The protein below binds the small molecule below.
Small molecule (SMILES): CC(=O)N[C@@H]1[C@@H](O)[C@H](O)[C@@H](CO)O[C@H]1O

Sequence of chain 2.A:
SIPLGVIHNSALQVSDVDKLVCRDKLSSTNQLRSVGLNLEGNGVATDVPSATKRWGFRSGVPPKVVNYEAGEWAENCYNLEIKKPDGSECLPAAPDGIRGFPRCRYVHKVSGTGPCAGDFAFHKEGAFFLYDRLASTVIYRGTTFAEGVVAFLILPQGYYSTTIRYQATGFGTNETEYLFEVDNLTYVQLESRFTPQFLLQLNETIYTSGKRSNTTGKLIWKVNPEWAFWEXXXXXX

Binding-site contacts:
Ligand atom C4 contacts residue ASN241 of chain 2.A at 4.2 Å.
Ligand atom C4 contacts residue GLY237 of chain 2.A at 3.4 Å.
Ligand atom C1 contacts residue ARG239 of chain 2.A at 4.4 Å.
Ligand atom C2 contacts residue GLY237 of chain 2.A at 3.4 Å.
Ligand atom C1 contacts residue ASN241 of chain 2.A at 1.4 Å.
Ligand atom N2 contacts residue ASN241 of chain 2.A at 3.0 Å (h-bond).
Ligand atom C7 contacts residue ASN241 of chain 2.A at 4.2 Å.
Ligand atom O4 contacts residue GLY237 of chain 2.A at 4.3 Å.
Ligand atom O5 contacts residue ARG239 of chain 2.A at 3.7 Å.
Ligand atom N2 contacts residue GLY237 of chain 2.A at 4.5 Å.
Ligand atom C1 contacts residue GLY237 of chain 2.A at 4.4 Å.
Ligand atom O5 contacts residue GLY237 of chain 2.A at 4.2 Å.
Ligand atom C2 contacts residue ASN241 of chain 2.A at 2.4 Å.
Ligand atom C5 contacts residue ASN241 of chain 2.A at 3.6 Å.
Ligand atom C3 contacts residue ASN241 of chain 2.A at 3.8 Å.
Ligand atom O6 contacts residue ASN241 of chain 2.A at 3.8 Å.
Ligand atom O3 contacts residue SER236 of chain 2.A at 4.0 Å.
Ligand atom O5 contacts residue ASN241 of chain 2.A at 2.3 Å (h-bond).
Ligand atom C3 contacts residue GLY237 of chain 2.A at 3.3 Å.
Ligand atom O3 contacts residue GLY237 of chain 2.A at 2.7 Å (h-bond).
Ligand atom C6 contacts residue ASN241 of chain 2.A at 4.3 Å.
Ligand atom O7 contacts residue GLY237 of chain 2.A at 4.0 Å.
Ligand atom C4 contacts residue LYS238 of chain 2.A at 4.3 Å.
Ligand atom O3 contacts residue LYS238 of chain 2.A at 4.3 Å.